Binding-site contacts:
Ligand atom O2 contacts residue MG1 of chain 1.UA at 2.3 Å.
Ligand atom O3 contacts residue GLU204 of chain 1.F at 2.9 Å (salt-bridge).
Ligand atom C contacts residue LYS175 of chain 1.F at 3.4 Å.
Ligand atom O7 contacts residue ASN123 of chain 1.E at 3.0 Å (h-bond).
Ligand atom O7 contacts residue LYS177 of chain 1.F at 2.7 Å (salt-bridge).
Ligand atom O3 contacts residue KCX201 of chain 1.F at 2.7 Å (h-bond).
Ligand atom C contacts residue MG1 of chain 1.UA at 2.9 Å.
Ligand atom O6P contacts residue ARG295 of chain 1.F at 2.9 Å (salt-bridge).
Ligand atom O2 contacts residue KCX201 of chain 1.F at 3.2 Å (h-bond).
Ligand atom C2 contacts residue MG1 of chain 1.UA at 2.9 Å.
Ligand atom O7 contacts residue LYS175 of chain 1.F at 3.3 Å (salt-bridge).
Ligand atom O4 contacts residue GLY380 of chain 1.F at 3.2 Å.
Ligand atom O2 contacts residue ASP203 of chain 1.F at 3.4 Å (salt-bridge).
Ligand atom C3 contacts residue MG1 of chain 1.UA at 3.0 Å.
Ligand atom O1P contacts residue THR65 of chain 1.E at 2.4 Å (h-bond).
Ligand atom O1 contacts residue LYS175 of chain 1.F at 3.1 Å (salt-bridge).
Ligand atom O7 contacts residue MG1 of chain 1.UA at 2.1 Å.
Ligand atom O3 contacts residue HIS294 of chain 1.F at 2.9 Å (h-bond).
Ligand atom O2 contacts residue LYS175 of chain 1.F at 2.9 Å (salt-bridge).
Ligand atom C contacts residue ASN123 of chain 1.E at 3.4 Å.
Ligand atom O4P contacts residue ARG295 of chain 1.F at 2.8 Å (salt-bridge).
Ligand atom O3 contacts residue MG1 of chain 1.UA at 2.2 Å.
Ligand atom C3 contacts residue KCX201 of chain 1.F at 3.2 Å.
Ligand atom P1 contacts residue THR65 of chain 1.E at 3.3 Å.
Ligand atom O3P contacts residue GLY403 of chain 1.F at 2.8 Å (h-bond).
Ligand atom O2P contacts residue LYS334 of chain 1.F at 2.8 Å (salt-bridge).
Ligand atom O1P contacts residue GLY404 of chain 1.F at 2.8 Å (h-bond).
Ligand atom O5P contacts residue HIS327 of chain 1.F at 2.9 Å (h-bond).
Ligand atom O1P contacts residue LYS175 of chain 1.F at 3.4 Å.
Ligand atom O7 contacts residue GLU204 of chain 1.F at 3.2 Å (salt-bridge).
Ligand atom O5 contacts residue LEU335 of chain 1.F at 3.4 Å.
Ligand atom O6 contacts residue GLU60 of chain 1.E at 3.4 Å (salt-bridge).
Ligand atom O4 contacts residue SER379 of chain 1.F at 3.1 Å (h-bond).
Ligand atom O2P contacts residue GLY380 of chain 1.F at 3.4 Å.
Ligand atom O2P contacts residue TRP66 of chain 1.E at 3.3 Å.
Ligand atom O2P contacts residue GLY381 of chain 1.F at 2.8 Å (h-bond).
Ligand atom O6 contacts residue LYS334 of chain 1.F at 3.0 Å (salt-bridge).
Ligand atom O2P contacts residue THR65 of chain 1.E at 3.4 Å (h-bond).
Ligand atom O2 contacts residue THR173 of chain 1.F at 3.2 Å (h-bond).
Ligand atom O7 contacts residue ASP203 of chain 1.F at 3.0 Å (salt-bridge).

The small molecule below binds the protein below.
Small molecule (SMILES): O=C(O)[C@@](O)(COP(=O)(O)O)[C@H](O)[C@H](O)COP(=O)(O)O

Sequence of chain 1.E:
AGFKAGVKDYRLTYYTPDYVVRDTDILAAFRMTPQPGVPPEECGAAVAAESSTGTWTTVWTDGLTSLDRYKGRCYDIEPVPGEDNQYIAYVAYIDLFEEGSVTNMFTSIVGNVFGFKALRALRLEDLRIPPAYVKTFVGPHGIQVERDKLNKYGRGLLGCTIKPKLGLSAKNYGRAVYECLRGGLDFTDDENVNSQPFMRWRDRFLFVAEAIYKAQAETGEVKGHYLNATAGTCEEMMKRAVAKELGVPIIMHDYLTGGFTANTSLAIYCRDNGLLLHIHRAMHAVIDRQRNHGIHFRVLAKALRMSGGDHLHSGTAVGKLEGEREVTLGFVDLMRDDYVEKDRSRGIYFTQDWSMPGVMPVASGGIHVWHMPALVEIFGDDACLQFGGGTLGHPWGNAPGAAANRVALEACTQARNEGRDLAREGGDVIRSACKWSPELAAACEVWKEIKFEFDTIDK

Sequence of chain 1.F:
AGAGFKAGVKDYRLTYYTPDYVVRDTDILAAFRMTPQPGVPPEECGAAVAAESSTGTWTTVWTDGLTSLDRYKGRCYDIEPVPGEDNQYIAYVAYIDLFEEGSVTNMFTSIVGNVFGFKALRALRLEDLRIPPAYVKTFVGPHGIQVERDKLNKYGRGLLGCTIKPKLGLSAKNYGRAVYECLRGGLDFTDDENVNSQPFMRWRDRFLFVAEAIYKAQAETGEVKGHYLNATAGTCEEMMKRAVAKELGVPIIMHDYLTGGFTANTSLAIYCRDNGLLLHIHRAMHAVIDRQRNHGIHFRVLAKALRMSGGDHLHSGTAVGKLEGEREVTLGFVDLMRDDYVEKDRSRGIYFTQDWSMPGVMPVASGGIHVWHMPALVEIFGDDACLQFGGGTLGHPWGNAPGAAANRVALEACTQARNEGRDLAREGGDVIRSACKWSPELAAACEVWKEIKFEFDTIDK